Binding-site contacts:
Ligand atom C12 contacts residue ALA32 of chain 1.B at 3.5 Å (hydrophobic).
Ligand atom N6 contacts residue VAL19 of chain 1.B at 3.5 Å.
Ligand atom C12 contacts residue MET87 of chain 1.B at 3.7 Å (hydrophobic).
Ligand atom C28 contacts residue GLY12 of chain 1.B at 3.5 Å.
Ligand atom C27 contacts residue LEU11 of chain 1.B at 3.9 Å (hydrophobic).
Ligand atom N13 contacts residue PHE86 of chain 1.B at 3.9 Å.
Ligand atom N8 contacts residue LEU11 of chain 1.B at 3.7 Å.
Ligand atom N10 contacts residue ALA32 of chain 1.B at 3.9 Å.
Ligand atom N11 contacts residue PHE86 of chain 1.B at 3.8 Å.
Ligand atom C1 contacts residue PHE84 of chain 1.B at 3.6 Å (hydrophobic).
Ligand atom C16 contacts residue GLU88 of chain 1.B at 3.8 Å.
Ligand atom N11 contacts residue ALA32 of chain 1.B at 3.7 Å.
Ligand atom C17 contacts residue THR89 of chain 1.B at 3.5 Å.
Ligand atom C15 contacts residue MET87 of chain 1.B at 3.8 Å (hydrophobic).
Ligand atom C14 contacts residue PHE86 of chain 1.B at 3.9 Å (hydrophobic).
Ligand atom C7 contacts residue VAL19 of chain 1.B at 3.7 Å (hydrophobic).
Ligand atom C3 contacts residue ALA147 of chain 1.B at 3.9 Å (hydrophobic).
Ligand atom N13 contacts residue MET87 of chain 1.B at 2.8 Å (h-bond).
Ligand atom O26 contacts residue VAL19 of chain 1.B at 3.8 Å.
Ligand atom N11 contacts residue MET87 of chain 1.B at 2.9 Å (h-bond).
Ligand atom C15 contacts residue GLU88 of chain 1.B at 3.7 Å.
Ligand atom C5 contacts residue ALA32 of chain 1.B at 3.9 Å (hydrophobic).
Ligand atom C18 contacts residue ASP90 of chain 1.B at 3.3 Å.
Ligand atom C14 contacts residue MET87 of chain 1.B at 3.1 Å (hydrophobic).
Ligand atom C28 contacts residue LEU11 of chain 1.B at 3.6 Å (hydrophobic).
Ligand atom C22 contacts residue LEU11 of chain 1.B at 3.6 Å (hydrophobic).
Ligand atom N11 contacts residue ASP85 of chain 1.B at 3.8 Å.
Ligand atom C16 contacts residue THR89 of chain 1.B at 4.0 Å.
Ligand atom C1 contacts residue VAL19 of chain 1.B at 3.9 Å (hydrophobic).
Ligand atom C23 contacts residue LEU11 of chain 1.B at 3.3 Å (hydrophobic).
Ligand atom C24 contacts residue LEU11 of chain 1.B at 3.6 Å (hydrophobic).
Ligand atom C18 contacts residue THR89 of chain 1.B at 4.0 Å.
Ligand atom C16 contacts residue MET87 of chain 1.B at 3.8 Å (hydrophobic).
Ligand atom C2 contacts residue PHE84 of chain 1.B at 3.7 Å (hydrophobic).
Ligand atom C9 contacts residue LEU11 of chain 1.B at 3.9 Å (hydrophobic).
Ligand atom C12 contacts residue ASP85 of chain 1.B at 3.2 Å.
Ligand atom C9 contacts residue MET87 of chain 1.B at 4.0 Å (hydrophobic).
Ligand atom C3 contacts residue LEU137 of chain 1.B at 4.0 Å (hydrophobic).
Ligand atom C4 contacts residue ALA32 of chain 1.B at 3.6 Å (hydrophobic).
Ligand atom C17 contacts residue ASP90 of chain 1.B at 3.4 Å.

Sequence of chain 1.B:
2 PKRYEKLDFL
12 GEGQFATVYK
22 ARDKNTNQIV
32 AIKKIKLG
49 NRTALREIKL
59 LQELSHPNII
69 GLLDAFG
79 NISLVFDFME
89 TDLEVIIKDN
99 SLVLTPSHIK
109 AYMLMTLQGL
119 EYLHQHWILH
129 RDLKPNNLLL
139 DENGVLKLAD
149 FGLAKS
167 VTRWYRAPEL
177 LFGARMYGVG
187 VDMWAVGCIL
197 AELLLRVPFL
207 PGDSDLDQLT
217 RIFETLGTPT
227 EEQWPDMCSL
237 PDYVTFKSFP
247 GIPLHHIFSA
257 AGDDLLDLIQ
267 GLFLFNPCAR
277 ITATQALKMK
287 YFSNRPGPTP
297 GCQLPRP

This small molecule binds to this protein.
Small molecule (SMILES): CC(C)c1cnn2c(NCc3ccccc3-n3cccn3)nc(O[C@@H]3CCCNC3)nc12